Sequence of chain 1.A:
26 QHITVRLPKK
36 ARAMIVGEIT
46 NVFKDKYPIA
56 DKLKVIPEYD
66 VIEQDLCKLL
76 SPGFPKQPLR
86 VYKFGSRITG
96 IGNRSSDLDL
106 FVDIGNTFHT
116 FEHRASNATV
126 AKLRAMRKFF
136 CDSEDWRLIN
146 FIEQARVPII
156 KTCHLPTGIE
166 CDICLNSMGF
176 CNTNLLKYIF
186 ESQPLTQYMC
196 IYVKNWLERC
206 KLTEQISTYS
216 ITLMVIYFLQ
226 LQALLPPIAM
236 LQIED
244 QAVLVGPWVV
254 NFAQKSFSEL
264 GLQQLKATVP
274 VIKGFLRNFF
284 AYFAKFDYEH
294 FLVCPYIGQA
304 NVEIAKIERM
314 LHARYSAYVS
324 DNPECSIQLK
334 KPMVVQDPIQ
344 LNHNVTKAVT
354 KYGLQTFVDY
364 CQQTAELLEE

Binding-site contacts:
Ligand atom O3' contacts residue GLY90 of chain 1.A at 3.5 Å.
Ligand atom O2' contacts residue THR178 of chain 1.A at 3.7 Å.
Ligand atom N3 contacts residue TYR214 of chain 1.A at 3.4 Å.
Ligand atom O3B contacts residue MG1 of chain 1.C at 3.5 Å.
Ligand atom O2A contacts residue ASP104 of chain 1.A at 3.1 Å (salt-bridge).
Ligand atom C5 contacts residue TYR214 of chain 1.A at 3.8 Å (hydrophobic).
Ligand atom C2 contacts residue TYR214 of chain 1.A at 3.6 Å (hydrophobic).
Ligand atom O2 contacts residue ASN177 of chain 1.A at 2.9 Å (h-bond).
Ligand atom C5' contacts residue ASP104 of chain 1.A at 3.1 Å.
Ligand atom O3G contacts residue SER91 of chain 1.A at 2.8 Å (h-bond).
Ligand atom O2B contacts residue MG1 of chain 1.C at 2.1 Å.
Ligand atom O3G contacts residue LYS199 of chain 1.A at 3.3 Å.
Ligand atom O2' contacts residue PHE89 of chain 1.A at 3.8 Å.
Ligand atom PG contacts residue SER91 of chain 1.A at 3.6 Å.
Ligand atom O4 contacts residue ARG151 of chain 1.A at 3.7 Å.
Ligand atom O2B contacts residue SER91 of chain 1.A at 3.1 Å (h-bond).
Ligand atom O4' contacts residue PHE89 of chain 1.A at 3.5 Å.
Ligand atom C5' contacts residue MG1 of chain 1.C at 3.8 Å.
Ligand atom PA contacts residue MG1 of chain 1.C at 3.5 Å.
Ligand atom N3 contacts residue ARG151 of chain 1.A at 3.5 Å (salt-bridge).
Ligand atom O2G contacts residue THR213 of chain 1.A at 3.2 Å (h-bond).
Ligand atom O2' contacts residue ASN177 of chain 1.A at 2.5 Å (h-bond).
Ligand atom O4 contacts residue HIS346 of chain 1.A at 3.4 Å (h-bond).
Ligand atom O1B contacts residue THR213 of chain 1.A at 3.7 Å.
Ligand atom N3A contacts residue MG1 of chain 1.C at 3.9 Å.
Ligand atom PB contacts residue MG1 of chain 1.C at 3.3 Å.
Ligand atom O2A contacts residue MG1 of chain 1.C at 2.2 Å.
Ligand atom O3B contacts residue THR213 of chain 1.A at 3.5 Å.
Ligand atom O2B contacts residue ASP104 of chain 1.A at 3.2 Å (salt-bridge).
Ligand atom O2' contacts residue GLY174 of chain 1.A at 3.3 Å (h-bond).
Ligand atom O1G contacts residue MG1 of chain 1.C at 2.1 Å.
Ligand atom C4 contacts residue TYR214 of chain 1.A at 3.5 Å (hydrophobic).
Ligand atom O3B contacts residue SER91 of chain 1.A at 3.5 Å.
Ligand atom O2B contacts residue GLY90 of chain 1.A at 3.7 Å.
Ligand atom PG contacts residue MG1 of chain 1.C at 3.3 Å.
Ligand atom C2' contacts residue TYR214 of chain 1.A at 3.8 Å (hydrophobic).
Ligand atom C2' contacts residue ASN177 of chain 1.A at 3.3 Å.
Ligand atom C4 contacts residue ARG151 of chain 1.A at 3.5 Å.
Ligand atom O2 contacts residue TYR214 of chain 1.A at 3.8 Å.
Ligand atom C4' contacts residue PHE89 of chain 1.A at 3.5 Å (hydrophobic).

A small-molecule ligand and the protein it binds are described below.
Small molecule (SMILES): O=c1ccn([C@@H]2O[C@H](COP(=O)(O)NP(=O)(O)OP(=O)(O)O)[C@@H](O)[C@H]2O)c(=O)[nH]1